Binding-site contacts:
Ligand atom O2A contacts residue ASP187 of chain 1.C at 2.7 Å (salt-bridge).
Ligand atom O3' contacts residue ARG180 of chain 1.C at 3.5 Å (salt-bridge).
Ligand atom C2' contacts residue GLY268 of chain 1.C at 3.8 Å.
Ligand atom O2 contacts residue ASN273 of chain 1.C at 3.7 Å.
Ligand atom PG contacts residue ARG146 of chain 1.C at 3.6 Å.
Ligand atom C5' contacts residue ASP189 of chain 1.C at 3.2 Å.
Ligand atom O3' contacts residue GLY268 of chain 1.C at 3.5 Å.
Ligand atom O3' contacts residue THR267 of chain 1.C at 3.9 Å.
Ligand atom C4' contacts residue PHE266 of chain 1.C at 3.4 Å (hydrophobic).
Ligand atom O1A contacts residue MN1 of chain 1.N at 3.7 Å.
Ligand atom O3' contacts residue PHE266 of chain 1.C at 3.5 Å (h-bond).
Ligand atom O2B contacts residue MG1 of chain 1.M at 2.1 Å.
Ligand atom O5' contacts residue MN1 of chain 1.N at 3.5 Å.
Ligand atom PB contacts residue MG1 of chain 1.M at 3.5 Å.
Ligand atom O5' contacts residue ASP189 of chain 1.C at 3.7 Å.
Ligand atom C2' contacts residue ALA270 of chain 1.C at 3.9 Å (hydrophobic).
Ligand atom O2B contacts residue ASP189 of chain 1.C at 3.3 Å (salt-bridge).
Ligand atom O2G contacts residue ASP187 of chain 1.C at 2.9 Å (salt-bridge).
Ligand atom O2A contacts residue MG1 of chain 1.M at 2.6 Å.
Ligand atom O3G contacts residue ARG146 of chain 1.C at 2.8 Å (salt-bridge).
Ligand atom PG contacts residue SER177 of chain 1.C at 3.9 Å.
Ligand atom O2B contacts residue SER177 of chain 1.C at 3.4 Å (h-bond).
Ligand atom O1B contacts residue ARG180 of chain 1.C at 3.0 Å (salt-bridge).
Ligand atom C3' contacts residue PHE266 of chain 1.C at 4.0 Å (hydrophobic).
Ligand atom PA contacts residue MG1 of chain 1.M at 3.9 Å.
Ligand atom O2A contacts residue MN1 of chain 1.N at 3.1 Å.
Ligand atom O2 contacts residue TYR265 of chain 1.C at 3.1 Å.
Ligand atom O2G contacts residue MG1 of chain 1.M at 2.6 Å.
Ligand atom PG contacts residue MG1 of chain 1.M at 3.8 Å.
Ligand atom C2' contacts residue TYR265 of chain 1.C at 3.7 Å (hydrophobic).
Ligand atom C5' contacts residue MN1 of chain 1.N at 3.9 Å.
Ligand atom C2 contacts residue TYR265 of chain 1.C at 3.5 Å (hydrophobic).
Ligand atom O3G contacts residue GLY186 of chain 1.C at 3.3 Å (h-bond).
Ligand atom O1G contacts residue ARG146 of chain 1.C at 3.0 Å (salt-bridge).
Ligand atom O2B contacts residue ASP187 of chain 1.C at 3.6 Å.
Ligand atom PA contacts residue MN1 of chain 1.N at 3.6 Å.
Ligand atom N1 contacts residue TYR265 of chain 1.C at 3.9 Å.
Ligand atom O3G contacts residue SER177 of chain 1.C at 2.8 Å (h-bond).
Ligand atom O2B contacts residue GLY176 of chain 1.C at 3.9 Å.
Ligand atom O2A contacts residue ASP189 of chain 1.C at 2.8 Å (salt-bridge).

The protein below binds the small molecule below.
Small molecule (SMILES): Nc1ccn([C@H]2C[C@H](O)[C@@H](CO[P](=O)(O)O[P](=O)(O)OP(=O)(O)O)O2)c(=O)n1

Sequence of chain 1.C:
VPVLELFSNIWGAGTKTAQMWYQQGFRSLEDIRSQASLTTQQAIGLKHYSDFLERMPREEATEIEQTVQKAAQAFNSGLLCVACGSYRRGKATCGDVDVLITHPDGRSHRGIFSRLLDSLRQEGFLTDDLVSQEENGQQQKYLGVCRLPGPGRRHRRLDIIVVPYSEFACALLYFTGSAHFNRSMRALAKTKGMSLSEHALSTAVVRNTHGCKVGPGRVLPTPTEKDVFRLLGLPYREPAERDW